The small molecule below binds the protein below.
Small molecule (SMILES): OC[C@H]1O[C@@H]2O[C@H]3[C@H](O)[C@H]4O[C@]5(O)[C@H](O[C@@H]4O[C@@H]3CO)[C@@H](CO)O[C@@H](O[C@H]3[C@H](O)[C@H]4OO[C@@H]6[C@H]7OO[C@@H]8[C@@H](O)[C@H](O[C@H]9[C@H](O)[C@@H](O)[C@@H](O[C@H]1[C@H](O)[C@H]2O)O[C@@H]9CO)O[C@H](CO)[C@H]8O[C@H]7O[C@H](CO)[C@H]6O[C@H]4O[C@@H]3CO)[C@@H]5O

Binding-site contacts:
Ligand atom O4 contacts residue ASP221 of chain 1.E at 3.6 Å (salt-bridge).
Ligand atom C4 contacts residue LYS190 of chain 1.E at 3.9 Å.
Ligand atom O5 contacts residue PHE182 of chain 1.E at 4.3 Å.
Ligand atom O5 contacts residue ASP221 of chain 1.E at 3.5 Å (salt-bridge).
Ligand atom C6 contacts residue PHE225 of chain 1.E at 3.9 Å (hydrophobic).
Ligand atom O6 contacts residue THR186 of chain 1.E at 3.9 Å.
Ligand atom O6 contacts residue ALA183 of chain 1.E at 3.9 Å.
Ligand atom C6 contacts residue LYS190 of chain 1.E at 4.1 Å.
Ligand atom C1 contacts residue LYS190 of chain 1.E at 4.4 Å.
Ligand atom C3 contacts residue LYS190 of chain 1.E at 3.6 Å.
Ligand atom C6 contacts residue ASP221 of chain 1.E at 4.1 Å.
Ligand atom C5 contacts residue ASP221 of chain 1.E at 3.7 Å.
Ligand atom C5 contacts residue LYS190 of chain 1.E at 3.4 Å.
Ligand atom O6 contacts residue LYS190 of chain 1.E at 4.2 Å.
Ligand atom O6 contacts residue PHE225 of chain 1.E at 3.9 Å.
Ligand atom C6 contacts residue THR186 of chain 1.E at 4.2 Å.
Ligand atom O2 contacts residue LYS190 of chain 1.E at 3.9 Å.
Ligand atom C3 contacts residue ASP221 of chain 1.E at 4.4 Å.
Ligand atom C6 contacts residue PHE182 of chain 1.E at 4.2 Å (hydrophobic).
Ligand atom O5 contacts residue LYS190 of chain 1.E at 4.4 Å.
Ligand atom C2 contacts residue ASP221 of chain 1.E at 3.5 Å.
Ligand atom C1 contacts residue ASP221 of chain 1.E at 2.9 Å.
Ligand atom O6 contacts residue ASP221 of chain 1.E at 3.2 Å.
Ligand atom O2 contacts residue ASP221 of chain 1.E at 3.1 Å (salt-bridge).
Ligand atom C2 contacts residue LYS190 of chain 1.E at 4.2 Å.
Ligand atom O4 contacts residue LYS190 of chain 1.E at 4.3 Å.
Ligand atom C6 contacts residue ALA183 of chain 1.E at 4.1 Å (hydrophobic).
Ligand atom O6 contacts residue PHE182 of chain 1.E at 3.9 Å.

Sequence of chain 1.E:
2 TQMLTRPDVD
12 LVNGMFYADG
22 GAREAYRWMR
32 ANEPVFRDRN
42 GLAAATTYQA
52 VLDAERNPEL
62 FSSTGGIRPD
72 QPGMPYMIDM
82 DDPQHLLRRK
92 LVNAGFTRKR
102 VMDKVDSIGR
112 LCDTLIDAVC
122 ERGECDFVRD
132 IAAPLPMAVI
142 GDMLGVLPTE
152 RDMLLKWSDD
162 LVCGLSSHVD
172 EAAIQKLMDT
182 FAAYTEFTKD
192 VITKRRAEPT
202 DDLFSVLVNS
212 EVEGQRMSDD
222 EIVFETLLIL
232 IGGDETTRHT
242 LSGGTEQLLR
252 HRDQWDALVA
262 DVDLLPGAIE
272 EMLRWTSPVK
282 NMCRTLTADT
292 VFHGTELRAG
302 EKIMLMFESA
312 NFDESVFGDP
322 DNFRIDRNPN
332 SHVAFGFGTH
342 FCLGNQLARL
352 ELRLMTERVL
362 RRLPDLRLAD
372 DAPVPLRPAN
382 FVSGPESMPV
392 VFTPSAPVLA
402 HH